Sequence of chain 1.A:
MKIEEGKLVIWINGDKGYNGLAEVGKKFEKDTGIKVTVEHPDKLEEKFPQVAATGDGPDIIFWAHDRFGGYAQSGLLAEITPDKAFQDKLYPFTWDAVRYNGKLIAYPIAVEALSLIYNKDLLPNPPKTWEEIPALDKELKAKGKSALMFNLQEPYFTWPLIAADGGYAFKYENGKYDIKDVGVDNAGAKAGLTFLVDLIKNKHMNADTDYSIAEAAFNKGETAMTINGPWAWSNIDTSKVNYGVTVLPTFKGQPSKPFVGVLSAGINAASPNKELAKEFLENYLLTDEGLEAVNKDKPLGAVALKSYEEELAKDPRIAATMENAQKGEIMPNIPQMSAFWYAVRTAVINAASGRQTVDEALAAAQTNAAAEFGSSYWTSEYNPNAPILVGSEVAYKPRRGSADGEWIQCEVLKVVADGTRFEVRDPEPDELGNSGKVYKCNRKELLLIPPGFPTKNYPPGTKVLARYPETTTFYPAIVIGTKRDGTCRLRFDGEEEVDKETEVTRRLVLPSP

This protein binds this small molecule.
Small molecule (SMILES): [H]/N=C(/N)c1ccc(CO)cc1

Binding-site contacts:
Ligand atom NQ2 contacts residue SER307 of chain 1.A at 4.4 Å.
Ligand atom CD2 contacts residue LYS306 of chain 1.A at 3.3 Å.
Ligand atom CH contacts residue GLU310 of chain 1.A at 3.4 Å.
Ligand atom CG contacts residue LYS306 of chain 1.A at 3.8 Å.
Ligand atom CE2 contacts residue LYS306 of chain 1.A at 3.8 Å.
Ligand atom NQ2 contacts residue LYS306 of chain 1.A at 4.0 Å.
Ligand atom CB contacts residue LYS306 of chain 1.A at 3.2 Å.
Ligand atom NQ2 contacts residue GLU310 of chain 1.A at 2.9 Å.
Ligand atom CZ contacts residue LYS306 of chain 1.A at 4.4 Å.
Ligand atom OA contacts residue LYS306 of chain 1.A at 4.5 Å.
Ligand atom NQ1 contacts residue GLU310 of chain 1.A at 2.7 Å (salt-bridge).